The protein below binds the small molecule below.
Small molecule (SMILES): Nc1nc2c(ncn2[C@H]2C[C@H](O)[C@@H](CO[P](=O)(O)O[P](=O)(O)OP(=O)(O)O)O2)c(=O)[nH]1

Binding-site contacts:
Ligand atom O3B contacts residue DPO1 of chain 1.G at 0.5 Å (h-bond).
Ligand atom C3' contacts residue GLU361 of chain 1.A at 3.2 Å.
Ligand atom PB contacts residue DPO1 of chain 1.G at 0.3 Å.
Ligand atom N2 contacts residue TYR417 of chain 1.A at 3.3 Å.
Ligand atom O3G contacts residue ARG405 of chain 1.A at 3.6 Å (salt-bridge).
Ligand atom PG contacts residue DPO1 of chain 1.G at 0.3 Å.
Ligand atom O3A contacts residue DPO1 of chain 1.G at 0.3 Å (h-bond).
Ligand atom O1G contacts residue ARG405 of chain 1.A at 2.6 Å (salt-bridge).
Ligand atom O1B contacts residue TYR413 of chain 1.A at 2.6 Å (h-bond).
Ligand atom O2G contacts residue CA1 of chain 1.I at 2.9 Å.
Ligand atom O1B contacts residue DPO1 of chain 1.G at 0.3 Å (h-bond).
Ligand atom O1B contacts residue HIS385 of chain 1.A at 2.7 Å (h-bond).
Ligand atom PG contacts residue ARG405 of chain 1.A at 3.7 Å.
Ligand atom N1 contacts residue TYR413 of chain 1.A at 3.5 Å.
Ligand atom PB contacts residue GLN359 of chain 1.A at 3.7 Å.
Ligand atom C2 contacts residue TYR413 of chain 1.A at 3.7 Å (hydrophobic).
Ligand atom PB contacts residue HIS385 of chain 1.A at 3.6 Å.
Ligand atom O2A contacts residue ASP533 of chain 1.A at 3.1 Å (salt-bridge).
Ligand atom O2G contacts residue DPO1 of chain 1.G at 0.1 Å (h-bond).
Ligand atom C2' contacts residue GLU361 of chain 1.A at 3.2 Å.
Ligand atom O1A contacts residue DPO1 of chain 1.G at 2.6 Å (h-bond).
Ligand atom O2A contacts residue DPO1 of chain 1.G at 2.5 Å (h-bond).
Ligand atom O1G contacts residue DPO1 of chain 1.G at 1.0 Å (h-bond).
Ligand atom O3G contacts residue SER358 of chain 1.A at 3.2 Å.
Ligand atom O2B contacts residue CA1 of chain 1.I at 3.2 Å.
Ligand atom O2B contacts residue DPO1 of chain 1.G at 0.4 Å (h-bond).
Ligand atom O2B contacts residue GLN359 of chain 1.A at 2.9 Å (h-bond).
Ligand atom O3B contacts residue GLN359 of chain 1.A at 3.6 Å.
Ligand atom C1' contacts residue ARG318 of chain 1.A at 3.5 Å.
Ligand atom O2A contacts residue CA1 of chain 1.I at 2.5 Å.
Ligand atom O1B contacts residue GLN359 of chain 1.A at 3.6 Å.
Ligand atom O3G contacts residue DPO1 of chain 1.G at 0.7 Å (h-bond).
Ligand atom O5' contacts residue DPO1 of chain 1.G at 2.5 Å (h-bond).
Ligand atom O3B contacts residue HIS385 of chain 1.A at 3.3 Å.
Ligand atom PA contacts residue DPO1 of chain 1.G at 1.6 Å.
Ligand atom O1A contacts residue LYS409 of chain 1.A at 3.2 Å (salt-bridge).
Ligand atom O3A contacts residue LYS409 of chain 1.A at 3.2 Å (salt-bridge).
Ligand atom O3' contacts residue ARG318 of chain 1.A at 2.9 Å (salt-bridge).
Ligand atom C5' contacts residue DPO1 of chain 1.G at 3.0 Å.
Ligand atom O3' contacts residue GLU361 of chain 1.A at 2.4 Å (salt-bridge).

Sequence of chain 1.A:
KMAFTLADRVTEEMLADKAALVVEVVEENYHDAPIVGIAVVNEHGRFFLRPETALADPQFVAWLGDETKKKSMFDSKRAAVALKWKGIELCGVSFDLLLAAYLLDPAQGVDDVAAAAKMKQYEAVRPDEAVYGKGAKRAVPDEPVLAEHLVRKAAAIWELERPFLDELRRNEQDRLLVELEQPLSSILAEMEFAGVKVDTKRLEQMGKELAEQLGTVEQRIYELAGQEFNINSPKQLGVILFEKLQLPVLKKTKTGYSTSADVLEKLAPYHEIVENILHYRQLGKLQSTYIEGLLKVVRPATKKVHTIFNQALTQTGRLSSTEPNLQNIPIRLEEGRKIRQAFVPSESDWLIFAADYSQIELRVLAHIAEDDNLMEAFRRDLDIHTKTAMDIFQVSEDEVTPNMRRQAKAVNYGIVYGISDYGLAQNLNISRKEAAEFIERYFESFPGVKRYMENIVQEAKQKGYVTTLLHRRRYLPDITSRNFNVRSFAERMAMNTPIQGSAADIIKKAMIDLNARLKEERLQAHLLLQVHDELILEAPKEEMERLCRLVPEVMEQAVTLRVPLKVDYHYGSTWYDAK